Sequence of chain 1.A:
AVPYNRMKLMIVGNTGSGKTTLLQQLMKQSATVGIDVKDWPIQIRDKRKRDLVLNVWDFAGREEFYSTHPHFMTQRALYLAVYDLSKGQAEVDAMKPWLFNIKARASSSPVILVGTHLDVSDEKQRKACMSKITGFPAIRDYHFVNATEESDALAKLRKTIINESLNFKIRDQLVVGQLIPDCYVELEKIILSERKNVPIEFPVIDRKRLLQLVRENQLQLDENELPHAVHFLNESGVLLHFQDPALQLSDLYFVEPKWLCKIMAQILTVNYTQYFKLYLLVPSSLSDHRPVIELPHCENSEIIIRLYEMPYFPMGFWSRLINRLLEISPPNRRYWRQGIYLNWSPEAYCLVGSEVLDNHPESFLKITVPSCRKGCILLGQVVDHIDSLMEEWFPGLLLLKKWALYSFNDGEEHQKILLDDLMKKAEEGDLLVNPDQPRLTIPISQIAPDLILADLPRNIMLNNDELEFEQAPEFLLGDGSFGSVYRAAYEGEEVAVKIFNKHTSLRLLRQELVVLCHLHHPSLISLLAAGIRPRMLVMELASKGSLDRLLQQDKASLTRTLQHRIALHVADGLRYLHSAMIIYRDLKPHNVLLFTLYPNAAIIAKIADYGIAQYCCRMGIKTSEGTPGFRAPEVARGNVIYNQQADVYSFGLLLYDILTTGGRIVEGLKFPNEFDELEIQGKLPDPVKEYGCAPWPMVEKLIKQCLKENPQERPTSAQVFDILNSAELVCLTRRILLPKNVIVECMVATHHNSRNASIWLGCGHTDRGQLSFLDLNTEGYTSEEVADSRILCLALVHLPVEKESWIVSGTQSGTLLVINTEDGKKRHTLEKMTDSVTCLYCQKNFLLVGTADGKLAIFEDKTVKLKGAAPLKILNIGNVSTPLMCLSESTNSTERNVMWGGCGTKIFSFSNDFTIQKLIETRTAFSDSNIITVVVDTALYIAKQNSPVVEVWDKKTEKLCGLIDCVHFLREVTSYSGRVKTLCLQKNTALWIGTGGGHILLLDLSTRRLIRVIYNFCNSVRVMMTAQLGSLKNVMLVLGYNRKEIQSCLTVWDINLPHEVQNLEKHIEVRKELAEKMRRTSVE

The protein below binds the small molecule below.
Small molecule (SMILES): CNc1nc(Nc2cn(C(C)(C)C#N)nc2C)ncc1C(F)(F)F

Binding-site contacts:
Ligand atom C12 contacts residue LEU675 of chain 1.A at 3.6 Å (hydrophobic).
Ligand atom C5 contacts residue LEU559 of chain 1.A at 3.8 Å (hydrophobic).
Ligand atom N5 contacts residue LEU559 of chain 1.A at 3.6 Å.
Ligand atom N1 contacts residue VAL567 of chain 1.A at 3.6 Å.
Ligand atom C5 contacts residue SER625 of chain 1.A at 3.8 Å.
Ligand atom C3 contacts residue ALA624 of chain 1.A at 3.7 Å (hydrophobic).
Ligand atom N3 contacts residue ALA624 of chain 1.A at 2.7 Å (h-bond).
Ligand atom C11 contacts residue SER625 of chain 1.A at 3.5 Å.
Ligand atom F1 contacts residue MET621 of chain 1.A at 3.6 Å.
Ligand atom F2 contacts residue ALA690 of chain 1.A at 3.6 Å.
Ligand atom C14 contacts residue MET621 of chain 1.A at 3.6 Å (hydrophobic).
Ligand atom C10 contacts residue ARG631 of chain 1.A at 3.4 Å.
Ligand atom N5 contacts residue GLY627 of chain 1.A at 3.7 Å.
Ligand atom F2 contacts residue MET621 of chain 1.A at 3.3 Å.
Ligand atom C6 contacts residue GLY627 of chain 1.A at 3.5 Å.
Ligand atom C7 contacts residue SER628 of chain 1.A at 3.3 Å.
Ligand atom C6 contacts residue LEU559 of chain 1.A at 3.4 Å (hydrophobic).
Ligand atom C13 contacts residue LEU675 of chain 1.A at 3.6 Å (hydrophobic).
Ligand atom C5 contacts residue GLY627 of chain 1.A at 3.7 Å.
Ligand atom N7 contacts residue ALA624 of chain 1.A at 3.0 Å (h-bond).
Ligand atom F1 contacts residue VAL567 of chain 1.A at 3.2 Å.
Ligand atom C1 contacts residue LEU675 of chain 1.A at 3.8 Å (hydrophobic).
Ligand atom C12 contacts residue ALA624 of chain 1.A at 3.5 Å (hydrophobic).
Ligand atom C9 contacts residue ARG569 of chain 1.A at 3.4 Å.
Ligand atom N7 contacts residue LEU675 of chain 1.A at 3.7 Å.
Ligand atom N6 contacts residue SER625 of chain 1.A at 3.1 Å (h-bond).
Ligand atom N7 contacts residue LEU623 of chain 1.A at 3.8 Å.
Ligand atom N2 contacts residue LEU559 of chain 1.A at 3.6 Å.
Ligand atom F3 contacts residue MET621 of chain 1.A at 3.4 Å.
Ligand atom C4 contacts residue GLY627 of chain 1.A at 3.5 Å.
Ligand atom F3 contacts residue ALA578 of chain 1.A at 3.2 Å.
Ligand atom C4 contacts residue LEU559 of chain 1.A at 3.5 Å (hydrophobic).
Ligand atom C12 contacts residue ALA578 of chain 1.A at 3.7 Å (hydrophobic).
Ligand atom C5 contacts residue ALA624 of chain 1.A at 3.4 Å (hydrophobic).
Ligand atom C6 contacts residue SER628 of chain 1.A at 3.7 Å.
Ligand atom C2 contacts residue LEU675 of chain 1.A at 3.7 Å (hydrophobic).
Ligand atom F2 contacts residue LEU675 of chain 1.A at 3.6 Å.
Ligand atom C4 contacts residue ALA624 of chain 1.A at 3.4 Å (hydrophobic).
Ligand atom F2 contacts residue ILE607 of chain 1.A at 3.5 Å.
Ligand atom N5 contacts residue ARG631 of chain 1.A at 3.0 Å (salt-bridge).